A small-molecule ligand and the protein it binds are described below.
Small molecule (SMILES): CC(=O)N[C@@H]1[C@@H](O)[C@H](O[C@@H]2O[C@H](CO)[C@@H](O[C@@H]3O[C@H](CO)[C@@H](O)[C@H](O)[C@H]3NC(C)=O)[C@H](O)[C@H]2NC(C)=O)[C@@H](CO)O[C@H]1O

Sequence of chain 1.A:
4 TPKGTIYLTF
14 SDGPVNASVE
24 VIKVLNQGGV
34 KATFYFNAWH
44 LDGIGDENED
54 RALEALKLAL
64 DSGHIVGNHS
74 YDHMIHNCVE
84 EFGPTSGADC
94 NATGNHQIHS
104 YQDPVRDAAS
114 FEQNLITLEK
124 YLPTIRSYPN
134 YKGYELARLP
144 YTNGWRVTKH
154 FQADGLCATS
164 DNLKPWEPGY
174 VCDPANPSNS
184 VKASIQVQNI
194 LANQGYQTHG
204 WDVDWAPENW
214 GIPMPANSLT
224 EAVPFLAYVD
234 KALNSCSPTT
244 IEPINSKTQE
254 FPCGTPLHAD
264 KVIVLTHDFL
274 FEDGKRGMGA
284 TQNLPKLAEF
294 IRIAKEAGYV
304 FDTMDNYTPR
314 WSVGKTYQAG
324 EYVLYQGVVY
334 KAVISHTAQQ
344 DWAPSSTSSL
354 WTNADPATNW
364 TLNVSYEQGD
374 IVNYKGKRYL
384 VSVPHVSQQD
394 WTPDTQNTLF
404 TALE

Binding-site contacts:
Ligand atom C6 contacts residue ASP15 of chain 1.A at 3.4 Å.
Ligand atom O3 contacts residue ASP15 of chain 1.A at 2.5 Å (salt-bridge).
Ligand atom O6 contacts residue TRP213 of chain 1.A at 3.1 Å (h-bond).
Ligand atom C8 contacts residue ZN1 of chain 1.E at 3.4 Å.
Ligand atom C4 contacts residue TRP213 of chain 1.A at 3.3 Å (hydrophobic).
Ligand atom O6 contacts residue GLN100 of chain 1.A at 2.6 Å (h-bond).
Ligand atom C7 contacts residue ZN1 of chain 1.E at 2.7 Å.
Ligand atom N2 contacts residue ASN248 of chain 1.A at 2.5 Å (h-bond).
Ligand atom O5 contacts residue ASP15 of chain 1.A at 3.1 Å (salt-bridge).
Ligand atom C8 contacts residue TRP169 of chain 1.A at 3.3 Å (hydrophobic).
Ligand atom C7 contacts residue TYR144 of chain 1.A at 3.2 Å (hydrophobic).
Ligand atom O3 contacts residue ARG279 of chain 1.A at 3.0 Å (salt-bridge).
Ligand atom O5 contacts residue SER249 of chain 1.A at 3.1 Å (h-bond).
Ligand atom C3 contacts residue ASN248 of chain 1.A at 3.3 Å.
Ligand atom O3 contacts residue GLN100 of chain 1.A at 2.8 Å (h-bond).
Ligand atom C3 contacts residue TRP213 of chain 1.A at 3.4 Å (hydrophobic).
Ligand atom O7 contacts residue HIS76 of chain 1.A at 3.1 Å (h-bond).
Ligand atom O6 contacts residue ASP207 of chain 1.A at 2.7 Å (salt-bridge).
Ligand atom O1 contacts residue SER249 of chain 1.A at 2.7 Å (h-bond).
Ligand atom N2 contacts residue HIS270 of chain 1.A at 3.3 Å (h-bond).
Ligand atom O7 contacts residue ASN212 of chain 1.A at 2.9 Å.
Ligand atom C3 contacts residue ASN94 of chain 1.A at 3.1 Å.
Ligand atom O7 contacts residue PRO143 of chain 1.A at 3.4 Å.
Ligand atom O7 contacts residue ARG279 of chain 1.A at 2.9 Å (salt-bridge).
Ligand atom C6 contacts residue ASP207 of chain 1.A at 3.3 Å.
Ligand atom O7 contacts residue TYR144 of chain 1.A at 2.7 Å (h-bond).
Ligand atom O6 contacts residue ASP15 of chain 1.A at 2.7 Å (salt-bridge).
Ligand atom O5 contacts residue ASP207 of chain 1.A at 3.3 Å (salt-bridge).
Ligand atom O3 contacts residue ZN1 of chain 1.E at 2.9 Å.
Ligand atom O7 contacts residue TRP213 of chain 1.A at 2.6 Å (h-bond).
Ligand atom O3 contacts residue HIS76 of chain 1.A at 3.0 Å (h-bond).
Ligand atom C8 contacts residue ASN248 of chain 1.A at 3.1 Å.
Ligand atom O7 contacts residue ZN1 of chain 1.E at 2.3 Å.
Ligand atom O1 contacts residue PRO246 of chain 1.A at 2.9 Å.
Ligand atom O3 contacts residue ASN94 of chain 1.A at 2.5 Å (h-bond).
Ligand atom C2 contacts residue ASN248 of chain 1.A at 3.1 Å.
Ligand atom C1 contacts residue SER249 of chain 1.A at 2.8 Å.
Ligand atom O3 contacts residue TRP213 of chain 1.A at 3.0 Å.
Ligand atom C2 contacts residue TRP213 of chain 1.A at 3.3 Å (hydrophobic).
Ligand atom C1 contacts residue ASN248 of chain 1.A at 3.2 Å.